A protein and the small-molecule ligand that binds it are described below.
Small molecule (SMILES): Nc1ncnc2c1ncn2[C@@H]1O[C@H](COP(=O)(O)OP(=O)(O)OP(O)(O)=S)[C@@H](O)[C@H]1O

Sequence of chain 1.C:
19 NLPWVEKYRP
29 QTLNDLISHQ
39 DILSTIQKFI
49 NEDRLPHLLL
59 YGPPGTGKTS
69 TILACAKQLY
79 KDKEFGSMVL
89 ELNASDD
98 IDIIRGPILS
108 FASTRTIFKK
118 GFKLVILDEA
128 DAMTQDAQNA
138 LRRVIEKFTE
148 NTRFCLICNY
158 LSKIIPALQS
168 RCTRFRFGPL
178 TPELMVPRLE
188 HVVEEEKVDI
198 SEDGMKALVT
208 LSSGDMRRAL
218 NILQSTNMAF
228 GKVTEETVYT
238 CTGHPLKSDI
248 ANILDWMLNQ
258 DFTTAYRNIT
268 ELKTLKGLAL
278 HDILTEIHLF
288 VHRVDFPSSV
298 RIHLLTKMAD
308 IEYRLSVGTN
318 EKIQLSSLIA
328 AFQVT

Sequence of chain 1.B:
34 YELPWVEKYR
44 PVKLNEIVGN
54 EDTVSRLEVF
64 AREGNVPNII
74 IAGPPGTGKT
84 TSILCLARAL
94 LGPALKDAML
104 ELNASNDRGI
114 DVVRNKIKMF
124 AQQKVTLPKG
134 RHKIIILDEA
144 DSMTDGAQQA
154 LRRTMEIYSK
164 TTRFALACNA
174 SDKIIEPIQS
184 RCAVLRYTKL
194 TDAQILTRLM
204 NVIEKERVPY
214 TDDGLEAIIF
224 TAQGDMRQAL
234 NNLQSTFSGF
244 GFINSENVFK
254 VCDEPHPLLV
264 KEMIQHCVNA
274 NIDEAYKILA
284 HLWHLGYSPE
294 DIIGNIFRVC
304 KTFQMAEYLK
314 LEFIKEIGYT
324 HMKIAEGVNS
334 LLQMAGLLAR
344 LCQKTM

Binding-site contacts:
Ligand atom O2B contacts residue GLY81 of chain 1.B at 3.3 Å (h-bond).
Ligand atom O3G contacts residue MG1 of chain 1.K at 2.0 Å.
Ligand atom O2B contacts residue LYS82 of chain 1.B at 2.7 Å (salt-bridge).
Ligand atom C4 contacts residue MET229 of chain 1.B at 3.3 Å (hydrophobic).
Ligand atom O2A contacts residue GLY81 of chain 1.B at 3.5 Å.
Ligand atom S1G contacts residue LYS82 of chain 1.B at 3.1 Å (salt-bridge).
Ligand atom N7 contacts residue GLY81 of chain 1.B at 3.2 Å (h-bond).
Ligand atom O3' contacts residue VAL39 of chain 1.B at 2.6 Å (h-bond).
Ligand atom C2 contacts residue ARG201 of chain 1.B at 3.5 Å.
Ligand atom O1B contacts residue MG1 of chain 1.K at 2.1 Å.
Ligand atom C3' contacts residue VAL39 of chain 1.B at 3.6 Å (hydrophobic).
Ligand atom O2G contacts residue ARG230 of chain 1.B at 2.5 Å (salt-bridge).
Ligand atom N6 contacts residue THR80 of chain 1.B at 3.1 Å (h-bond).
Ligand atom N9 contacts residue MET229 of chain 1.B at 3.3 Å.
Ligand atom O3B contacts residue GLY79 of chain 1.B at 3.1 Å (h-bond).
Ligand atom O3A contacts residue GLY81 of chain 1.B at 3.3 Å (h-bond).
Ligand atom O3B contacts residue ARG230 of chain 1.B at 3.4 Å (salt-bridge).
Ligand atom C8 contacts residue MET229 of chain 1.B at 3.5 Å (hydrophobic).
Ligand atom N6 contacts residue GLY52 of chain 1.B at 3.3 Å (h-bond).
Ligand atom N6 contacts residue ILE50 of chain 1.B at 3.4 Å.
Ligand atom O1A contacts residue ARG230 of chain 1.B at 3.5 Å (salt-bridge).
Ligand atom N1 contacts residue VAL51 of chain 1.B at 3.2 Å (h-bond).
Ligand atom O3' contacts residue ARG43 of chain 1.B at 2.9 Å (salt-bridge).
Ligand atom C3' contacts residue THR84 of chain 1.B at 3.6 Å.
Ligand atom N7 contacts residue GLY79 of chain 1.B at 3.3 Å (h-bond).
Ligand atom O1B contacts residue THR83 of chain 1.B at 3.0 Å (h-bond).
Ligand atom O2A contacts residue THR84 of chain 1.B at 2.5 Å (h-bond).
Ligand atom O2' contacts residue ARG43 of chain 1.B at 3.5 Å.
Ligand atom O4' contacts residue ARG230 of chain 1.B at 3.6 Å.
Ligand atom C8 contacts residue GLY79 of chain 1.B at 3.2 Å.
Ligand atom C5 contacts residue MET229 of chain 1.B at 3.5 Å (hydrophobic).
Ligand atom O2G contacts residue ARG139 of chain 1.C at 3.4 Å (salt-bridge).
Ligand atom S1G contacts residue PRO78 of chain 1.B at 3.4 Å.
Ligand atom O2' contacts residue VAL39 of chain 1.B at 3.2 Å (h-bond).
Ligand atom O3G contacts residue ARG139 of chain 1.C at 2.9 Å (salt-bridge).
Ligand atom PG contacts residue MG1 of chain 1.K at 3.5 Å.
Ligand atom PB contacts residue MG1 of chain 1.K at 3.5 Å.
Ligand atom S1G contacts residue ASN172 of chain 1.B at 3.0 Å (h-bond).
Ligand atom C5' contacts residue ARG230 of chain 1.B at 3.5 Å.
Ligand atom N7 contacts residue THR80 of chain 1.B at 3.1 Å.